Sequence of chain 1.A:
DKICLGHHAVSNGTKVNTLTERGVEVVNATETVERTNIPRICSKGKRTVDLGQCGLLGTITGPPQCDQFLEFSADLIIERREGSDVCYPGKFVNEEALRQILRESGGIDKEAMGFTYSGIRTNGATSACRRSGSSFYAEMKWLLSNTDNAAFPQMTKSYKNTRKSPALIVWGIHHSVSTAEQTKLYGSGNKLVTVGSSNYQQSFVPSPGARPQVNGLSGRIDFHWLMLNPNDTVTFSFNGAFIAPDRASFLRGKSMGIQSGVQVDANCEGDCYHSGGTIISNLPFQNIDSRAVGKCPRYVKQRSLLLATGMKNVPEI

This small molecule binds to this protein.
Small molecule (SMILES): CC(=O)N[C@@H]1[C@@H](O)[C@H](O)[C@@H](CO)O[C@H]1O

Binding-site contacts:
Ligand atom C6 contacts residue ASN231 of chain 1.A at 4.5 Å.
Ligand atom C2 contacts residue ASN231 of chain 1.A at 2.4 Å.
Ligand atom O7 contacts residue ASN231 of chain 1.A at 3.6 Å (h-bond).
Ligand atom C7 contacts residue ASN231 of chain 1.A at 3.4 Å.
Ligand atom O5 contacts residue ASN231 of chain 1.A at 2.4 Å (h-bond).
Ligand atom C8 contacts residue ASN231 of chain 1.A at 4.5 Å.
Ligand atom C5 contacts residue ASN231 of chain 1.A at 3.7 Å.
Ligand atom C1 contacts residue ASN231 of chain 1.A at 1.4 Å.
Ligand atom C4 contacts residue ASN231 of chain 1.A at 4.2 Å.
Ligand atom O6 contacts residue ASN231 of chain 1.A at 4.0 Å.
Ligand atom N2 contacts residue ASN231 of chain 1.A at 2.9 Å (h-bond).
Ligand atom C3 contacts residue ASN231 of chain 1.A at 3.8 Å.